A small-molecule ligand and the protein it binds are described below.
Small molecule (SMILES): CC(=O)N[C@@H]1[C@@H](O)[C@H](O)[C@@H](CO)O[C@H]1O

Binding-site contacts:
Ligand atom O5 contacts residue ASN93 of chain 1.BA at 2.4 Å (h-bond).
Ligand atom C3 contacts residue ASN93 of chain 1.BA at 3.8 Å.
Ligand atom O7 contacts residue ASN93 of chain 1.BA at 4.2 Å.
Ligand atom C7 contacts residue ASN93 of chain 1.BA at 3.9 Å.
Ligand atom C1 contacts residue ASN93 of chain 1.BA at 1.4 Å.
Ligand atom C8 contacts residue PHE201 of chain 1.BA at 3.5 Å (hydrophobic).
Ligand atom C5 contacts residue ASN93 of chain 1.BA at 3.7 Å.
Ligand atom C7 contacts residue THR95 of chain 1.BA at 4.5 Å.
Ligand atom C4 contacts residue ASN93 of chain 1.BA at 4.3 Å.
Ligand atom C8 contacts residue ASN93 of chain 1.BA at 4.4 Å.
Ligand atom C8 contacts residue THR95 of chain 1.BA at 3.5 Å.
Ligand atom C2 contacts residue ASN93 of chain 1.BA at 2.6 Å.
Ligand atom N2 contacts residue ASN93 of chain 1.BA at 2.9 Å (h-bond).

Sequence of chain 1.BA:
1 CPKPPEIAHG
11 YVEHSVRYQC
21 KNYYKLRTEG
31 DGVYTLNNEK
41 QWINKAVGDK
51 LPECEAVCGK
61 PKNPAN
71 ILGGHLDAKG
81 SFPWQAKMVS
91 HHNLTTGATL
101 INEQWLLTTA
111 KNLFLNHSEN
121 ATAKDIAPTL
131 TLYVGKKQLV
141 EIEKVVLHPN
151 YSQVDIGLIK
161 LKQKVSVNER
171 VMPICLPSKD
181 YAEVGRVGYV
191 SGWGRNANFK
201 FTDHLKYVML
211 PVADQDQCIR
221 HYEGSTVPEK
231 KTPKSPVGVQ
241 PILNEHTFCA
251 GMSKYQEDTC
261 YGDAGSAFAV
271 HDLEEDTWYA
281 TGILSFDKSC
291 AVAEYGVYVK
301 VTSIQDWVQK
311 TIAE